This small molecule binds to this protein.
Small molecule (SMILES): Nc1nc2c(ncn2[C@@H]2O[C@H](CO[P](=O)(O)O[P](=O)(O)CP(=O)(O)O)[C@@H](O)[C@H]2O)c(=O)[nH]1

Sequence of chain 2.A:
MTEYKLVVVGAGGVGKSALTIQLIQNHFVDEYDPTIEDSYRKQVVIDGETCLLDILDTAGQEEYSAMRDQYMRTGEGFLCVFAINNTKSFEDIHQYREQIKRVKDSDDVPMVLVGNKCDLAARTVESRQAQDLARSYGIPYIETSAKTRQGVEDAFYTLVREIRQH

Binding-site contacts:
Ligand atom O3G contacts residue GLY60 of chain 2.A at 3.0 Å (h-bond).
Ligand atom O3G contacts residue LYS16 of chain 2.A at 2.7 Å (salt-bridge).
Ligand atom O1B contacts residue GLY15 of chain 2.A at 3.0 Å (h-bond).
Ligand atom N2 contacts residue LEU120 of chain 2.A at 3.5 Å.
Ligand atom O6 contacts residue LYS147 of chain 2.A at 3.6 Å (salt-bridge).
Ligand atom O2' contacts residue PHE28 of chain 2.A at 3.2 Å.
Ligand atom C8 contacts residue ALA18 of chain 2.A at 3.5 Å (hydrophobic).
Ligand atom O2B contacts residue LYS16 of chain 2.A at 3.4 Å (salt-bridge).
Ligand atom O1A contacts residue ALA18 of chain 2.A at 2.8 Å (h-bond).
Ligand atom O3G contacts residue GLY12 of chain 2.A at 3.5 Å.
Ligand atom O2' contacts residue ASP30 of chain 2.A at 3.4 Å.
Ligand atom O4' contacts residue LYS117 of chain 2.A at 3.1 Å (salt-bridge).
Ligand atom O1A contacts residue GLY15 of chain 2.A at 3.5 Å.
Ligand atom O1A contacts residue SER17 of chain 2.A at 3.3 Å.
Ligand atom O2G contacts residue THR35 of chain 2.A at 3.1 Å (h-bond).
Ligand atom O1B contacts residue GLY13 of chain 2.A at 3.4 Å (h-bond).
Ligand atom O3' contacts residue ASP30 of chain 2.A at 3.6 Å (salt-bridge).
Ligand atom C8 contacts residue GLY15 of chain 2.A at 3.6 Å.
Ligand atom C2' contacts residue VAL29 of chain 2.A at 3.4 Å (hydrophobic).
Ligand atom O1B contacts residue LYS16 of chain 2.A at 3.1 Å (salt-bridge).
Ligand atom C3B contacts residue MG1 of chain 2.B at 3.4 Å.
Ligand atom PB contacts residue MG1 of chain 2.B at 3.3 Å.
Ligand atom O6 contacts residue LYS117 of chain 2.A at 3.3 Å.
Ligand atom O6 contacts residue SER145 of chain 2.A at 3.5 Å.
Ligand atom O6 contacts residue ASN116 of chain 2.A at 3.2 Å (h-bond).
Ligand atom O2G contacts residue MG1 of chain 2.B at 2.2 Å.
Ligand atom PG contacts residue MG1 of chain 2.B at 3.2 Å.
Ligand atom O3A contacts residue GLY15 of chain 2.A at 3.2 Å (h-bond).
Ligand atom N1 contacts residue ASP119 of chain 2.A at 2.9 Å (salt-bridge).
Ligand atom N7 contacts residue ALA146 of chain 2.A at 3.5 Å.
Ligand atom O1G contacts residue PRO34 of chain 2.A at 3.5 Å.
Ligand atom O2B contacts residue MG1 of chain 2.B at 2.3 Å.
Ligand atom O2' contacts residue VAL29 of chain 2.A at 2.6 Å (h-bond).
Ligand atom C3B contacts residue GLY13 of chain 2.A at 3.4 Å.
Ligand atom O6 contacts residue ALA146 of chain 2.A at 2.8 Å (h-bond).
Ligand atom N1 contacts residue LYS117 of chain 2.A at 3.5 Å.
Ligand atom N2 contacts residue ASP119 of chain 2.A at 2.8 Å (salt-bridge).
Ligand atom O2B contacts residue SER17 of chain 2.A at 2.9 Å (h-bond).
Ligand atom O1B contacts residue VAL14 of chain 2.A at 3.1 Å (h-bond).
Ligand atom N7 contacts residue ASN116 of chain 2.A at 3.1 Å (h-bond).